A protein and the small-molecule ligand that binds it are described below.
Small molecule (SMILES): NC(=O)c1ccc[n+]([C@@H]2O[C@H](COP(=O)(O)O)[C@@H](O)[C@H]2O)c1

Sequence of chain 1.A:
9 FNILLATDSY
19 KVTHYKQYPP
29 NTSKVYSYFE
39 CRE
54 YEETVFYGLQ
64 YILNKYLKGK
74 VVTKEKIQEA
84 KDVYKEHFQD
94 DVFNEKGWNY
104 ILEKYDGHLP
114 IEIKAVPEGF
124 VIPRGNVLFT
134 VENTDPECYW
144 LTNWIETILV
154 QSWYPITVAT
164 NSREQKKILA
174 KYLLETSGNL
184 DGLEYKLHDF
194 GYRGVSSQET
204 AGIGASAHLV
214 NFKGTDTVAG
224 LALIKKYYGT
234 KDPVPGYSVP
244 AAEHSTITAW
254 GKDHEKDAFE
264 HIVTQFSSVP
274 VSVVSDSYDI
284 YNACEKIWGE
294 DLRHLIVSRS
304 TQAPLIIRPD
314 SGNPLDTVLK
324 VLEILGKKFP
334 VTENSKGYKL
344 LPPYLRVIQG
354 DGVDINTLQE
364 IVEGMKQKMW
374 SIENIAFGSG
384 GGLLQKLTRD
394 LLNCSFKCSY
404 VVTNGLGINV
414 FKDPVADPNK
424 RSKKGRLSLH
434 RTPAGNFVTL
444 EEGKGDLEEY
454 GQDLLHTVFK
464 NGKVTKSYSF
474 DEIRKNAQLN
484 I

Sequence of chain 1.B:
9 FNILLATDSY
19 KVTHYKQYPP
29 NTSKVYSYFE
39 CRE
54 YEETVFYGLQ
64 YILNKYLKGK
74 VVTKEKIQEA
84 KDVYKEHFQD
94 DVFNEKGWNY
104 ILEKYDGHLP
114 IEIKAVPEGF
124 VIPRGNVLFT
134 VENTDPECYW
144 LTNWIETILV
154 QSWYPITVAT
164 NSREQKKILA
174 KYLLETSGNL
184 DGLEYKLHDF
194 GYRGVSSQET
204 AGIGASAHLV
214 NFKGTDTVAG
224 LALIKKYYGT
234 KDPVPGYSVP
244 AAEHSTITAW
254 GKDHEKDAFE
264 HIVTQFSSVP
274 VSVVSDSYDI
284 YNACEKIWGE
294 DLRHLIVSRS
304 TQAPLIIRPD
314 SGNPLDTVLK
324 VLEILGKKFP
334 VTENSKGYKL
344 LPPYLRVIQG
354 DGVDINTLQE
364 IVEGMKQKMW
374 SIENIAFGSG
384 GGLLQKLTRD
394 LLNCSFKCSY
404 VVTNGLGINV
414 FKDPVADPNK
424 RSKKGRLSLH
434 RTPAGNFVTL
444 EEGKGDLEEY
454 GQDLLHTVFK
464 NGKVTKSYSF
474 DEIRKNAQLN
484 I

Binding-site contacts:
Ligand atom O4R contacts residue POP1 of chain 1.I at 3.6 Å (h-bond).
Ligand atom O2R contacts residue MG1 of chain 1.C at 2.1 Å.
Ligand atom C2 contacts residue PHE193 of chain 1.A at 3.6 Å (hydrophobic).
Ligand atom C3R contacts residue MG1 of chain 1.C at 3.3 Å.
Ligand atom N7 contacts residue TYR18 of chain 1.B at 3.4 Å.
Ligand atom O3R contacts residue POP1 of chain 1.I at 3.1 Å (h-bond).
Ligand atom N7 contacts residue PHE193 of chain 1.A at 3.5 Å.
Ligand atom C1R contacts residue POP1 of chain 1.I at 3.5 Å.
Ligand atom O3P contacts residue GLY383 of chain 1.A at 2.9 Å (h-bond).
Ligand atom O2P contacts residue GLY383 of chain 1.A at 3.4 Å.
Ligand atom O7 contacts residue PHE193 of chain 1.A at 3.3 Å.
Ligand atom C5R contacts residue GLY353 of chain 1.A at 3.3 Å.
Ligand atom O2R contacts residue POP1 of chain 1.I at 3.0 Å (h-bond).
Ligand atom O5R contacts residue ARG392 of chain 1.B at 3.5 Å (salt-bridge).
Ligand atom C2 contacts residue TYR18 of chain 1.B at 3.6 Å (hydrophobic).
Ligand atom C4 contacts residue PHE193 of chain 1.A at 3.5 Å (hydrophobic).
Ligand atom N1 contacts residue TYR18 of chain 1.B at 3.6 Å (h-bond).
Ligand atom C4R contacts residue POP1 of chain 1.I at 3.4 Å.
Ligand atom C3R contacts residue POP1 of chain 1.I at 3.6 Å.
Ligand atom O2P contacts residue GLY384 of chain 1.A at 2.6 Å (h-bond).
Ligand atom C3 contacts residue PHE193 of chain 1.A at 3.6 Å (hydrophobic).
Ligand atom C7 contacts residue TYR18 of chain 1.B at 3.4 Å (hydrophobic).
Ligand atom O2R contacts residue ARG311 of chain 1.A at 2.7 Å (salt-bridge).
Ligand atom P contacts residue GLY384 of chain 1.A at 3.5 Å.
Ligand atom C2R contacts residue POP1 of chain 1.I at 3.5 Å.
Ligand atom N7 contacts residue ASP219 of chain 1.A at 3.2 Å (salt-bridge).
Ligand atom C3R contacts residue ASP313 of chain 1.A at 3.3 Å.
Ligand atom C3 contacts residue TYR18 of chain 1.B at 3.4 Å (hydrophobic).
Ligand atom C2R contacts residue MG1 of chain 1.C at 3.2 Å.
Ligand atom C3R contacts residue GLY353 of chain 1.A at 3.3 Å.
Ligand atom O3R contacts residue ASP313 of chain 1.A at 2.5 Å (salt-bridge).
Ligand atom C4 contacts residue TYR18 of chain 1.B at 3.4 Å (hydrophobic).
Ligand atom O2R contacts residue ASP313 of chain 1.A at 3.3 Å (salt-bridge).
Ligand atom O3P contacts residue GLY384 of chain 1.A at 3.3 Å (h-bond).
Ligand atom O7 contacts residue ARG311 of chain 1.A at 3.2 Å (salt-bridge).
Ligand atom O3R contacts residue MG1 of chain 1.C at 2.5 Å.
Ligand atom C4 contacts residue ASP219 of chain 1.A at 3.3 Å.
Ligand atom C7 contacts residue PHE193 of chain 1.A at 3.3 Å (hydrophobic).
Ligand atom C2R contacts residue ARG311 of chain 1.A at 3.1 Å.
Ligand atom C6 contacts residue ARG196 of chain 1.A at 3.4 Å.